The protein below binds the small molecule below.
Small molecule (SMILES): CC(=O)N[C@@H]1[C@@H](O)[C@H](O)[C@@H](CO)O[C@H]1O

Binding-site contacts:
Ligand atom C3 contacts residue ASN122 of chain 1.H at 3.8 Å.
Ligand atom C5 contacts residue VAL127 of chain 1.H at 3.6 Å (hydrophobic).
Ligand atom C7 contacts residue ASN122 of chain 1.H at 4.0 Å.
Ligand atom N2 contacts residue THR124 of chain 1.H at 3.3 Å.
Ligand atom C6 contacts residue VAL127 of chain 1.H at 3.8 Å (hydrophobic).
Ligand atom O5 contacts residue ASN122 of chain 1.H at 2.4 Å (h-bond).
Ligand atom C1 contacts residue THR124 of chain 1.H at 4.0 Å.
Ligand atom C2 contacts residue THR124 of chain 1.H at 4.3 Å.
Ligand atom O4 contacts residue VAL171 of chain 1.H at 4.3 Å.
Ligand atom C8 contacts residue THR124 of chain 1.H at 3.5 Å.
Ligand atom C7 contacts residue THR124 of chain 1.H at 3.9 Å.
Ligand atom O5 contacts residue VAL127 of chain 1.H at 3.9 Å.
Ligand atom O6 contacts residue VAL127 of chain 1.H at 4.2 Å.
Ligand atom C4 contacts residue ASN122 of chain 1.H at 4.3 Å.
Ligand atom C1 contacts residue ASN122 of chain 1.H at 1.4 Å.
Ligand atom C1 contacts residue VAL127 of chain 1.H at 4.4 Å (hydrophobic).
Ligand atom C5 contacts residue ASN122 of chain 1.H at 3.7 Å.
Ligand atom C2 contacts residue ASN122 of chain 1.H at 2.5 Å.
Ligand atom N2 contacts residue ASN122 of chain 1.H at 2.9 Å (h-bond).

Sequence of chain 1.H:
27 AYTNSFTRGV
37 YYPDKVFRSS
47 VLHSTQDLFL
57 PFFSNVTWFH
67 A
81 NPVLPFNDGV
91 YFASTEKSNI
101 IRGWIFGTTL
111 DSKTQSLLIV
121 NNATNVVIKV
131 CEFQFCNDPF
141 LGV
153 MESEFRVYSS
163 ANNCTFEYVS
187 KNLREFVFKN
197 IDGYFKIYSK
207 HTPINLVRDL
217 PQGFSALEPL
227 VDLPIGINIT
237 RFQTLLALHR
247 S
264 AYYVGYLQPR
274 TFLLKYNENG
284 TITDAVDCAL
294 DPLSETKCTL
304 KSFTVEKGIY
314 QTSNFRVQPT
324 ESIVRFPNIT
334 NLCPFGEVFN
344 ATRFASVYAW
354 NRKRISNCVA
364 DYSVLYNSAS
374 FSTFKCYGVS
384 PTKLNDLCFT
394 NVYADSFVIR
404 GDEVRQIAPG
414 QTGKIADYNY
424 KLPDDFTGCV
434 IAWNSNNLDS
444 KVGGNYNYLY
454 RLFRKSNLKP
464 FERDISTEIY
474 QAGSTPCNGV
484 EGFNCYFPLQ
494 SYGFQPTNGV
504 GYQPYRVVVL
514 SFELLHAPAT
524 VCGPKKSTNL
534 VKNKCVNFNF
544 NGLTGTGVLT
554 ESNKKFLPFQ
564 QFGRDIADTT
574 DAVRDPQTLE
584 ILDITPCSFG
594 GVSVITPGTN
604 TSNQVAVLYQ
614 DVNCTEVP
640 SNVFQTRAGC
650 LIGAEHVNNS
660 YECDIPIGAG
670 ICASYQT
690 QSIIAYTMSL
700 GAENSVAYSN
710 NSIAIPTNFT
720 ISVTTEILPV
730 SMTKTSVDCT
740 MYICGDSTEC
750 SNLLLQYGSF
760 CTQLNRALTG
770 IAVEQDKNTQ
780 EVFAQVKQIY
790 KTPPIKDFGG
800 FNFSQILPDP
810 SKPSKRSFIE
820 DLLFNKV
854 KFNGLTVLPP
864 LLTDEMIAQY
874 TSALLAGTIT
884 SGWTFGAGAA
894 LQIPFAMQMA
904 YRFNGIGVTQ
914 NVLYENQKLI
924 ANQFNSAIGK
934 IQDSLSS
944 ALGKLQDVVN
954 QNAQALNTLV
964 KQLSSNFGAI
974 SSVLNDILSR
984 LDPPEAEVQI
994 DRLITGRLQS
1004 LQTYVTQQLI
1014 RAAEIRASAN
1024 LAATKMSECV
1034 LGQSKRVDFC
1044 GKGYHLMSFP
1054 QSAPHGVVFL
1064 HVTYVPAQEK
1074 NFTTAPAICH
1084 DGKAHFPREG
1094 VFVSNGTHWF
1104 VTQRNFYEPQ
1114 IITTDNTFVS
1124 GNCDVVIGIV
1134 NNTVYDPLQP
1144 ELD